A small-molecule ligand and the protein it binds are described below.
Small molecule (SMILES): CC(=O)N[C@H]1[C@H]([C@H](O)[C@H](O)CO)O[C@@](O)(C(=O)O)C[C@@H]1O

Binding-site contacts:
Ligand atom C1 contacts residue ALA146 of chain 60.A at 4.0 Å (hydrophobic).
Ligand atom O1B contacts residue SER147 of chain 60.A at 2.7 Å (h-bond).
Ligand atom C8 contacts residue TYR145 of chain 60.A at 4.2 Å (hydrophobic).
Ligand atom C11 contacts residue TYR145 of chain 60.A at 3.7 Å (hydrophobic).
Ligand atom C1 contacts residue PRO252 of chain 59.A at 4.1 Å (hydrophobic).
Ligand atom O10 contacts residue TYR250 of chain 59.A at 2.2 Å (h-bond).
Ligand atom C10 contacts residue TYR250 of chain 59.A at 2.8 Å (hydrophobic).
Ligand atom O4 contacts residue PRO252 of chain 59.A at 4.0 Å.
Ligand atom C6 contacts residue TYR145 of chain 60.A at 3.4 Å (hydrophobic).
Ligand atom O9 contacts residue ALA146 of chain 60.A at 3.3 Å.
Ligand atom C5 contacts residue TYR250 of chain 59.A at 4.3 Å (hydrophobic).
Ligand atom C9 contacts residue ALA146 of chain 60.A at 4.4 Å (hydrophobic).
Ligand atom O8 contacts residue TYR145 of chain 60.A at 4.2 Å.
Ligand atom O1B contacts residue ALA146 of chain 60.A at 4.3 Å.
Ligand atom N5 contacts residue TYR250 of chain 59.A at 3.8 Å.
Ligand atom C6 contacts residue ALA146 of chain 60.A at 4.3 Å (hydrophobic).
Ligand atom O1A contacts residue SER147 of chain 60.A at 3.1 Å (h-bond).
Ligand atom O1A contacts residue ALA146 of chain 60.A at 3.2 Å.
Ligand atom C11 contacts residue TYR250 of chain 59.A at 3.0 Å (hydrophobic).
Ligand atom C4 contacts residue PRO252 of chain 59.A at 4.3 Å (hydrophobic).
Ligand atom C4 contacts residue TYR145 of chain 60.A at 3.6 Å (hydrophobic).
Ligand atom O10 contacts residue ASN96 of chain 59.A at 4.2 Å.
Ligand atom C7 contacts residue TYR145 of chain 60.A at 3.9 Å (hydrophobic).
Ligand atom C4 contacts residue TYR250 of chain 59.A at 4.2 Å (hydrophobic).
Ligand atom O4 contacts residue TYR145 of chain 60.A at 4.2 Å.
Ligand atom O1B contacts residue PRO252 of chain 59.A at 3.4 Å.
Ligand atom O4 contacts residue TYR250 of chain 59.A at 3.0 Å.
Ligand atom C1 contacts residue SER147 of chain 60.A at 3.6 Å.
Ligand atom C10 contacts residue TYR145 of chain 60.A at 3.6 Å (hydrophobic).
Ligand atom C5 contacts residue TYR145 of chain 60.A at 3.3 Å (hydrophobic).
Ligand atom C11 contacts residue ARG143 of chain 60.A at 3.9 Å.
Ligand atom O4 contacts residue ASN251 of chain 59.A at 4.3 Å.
Ligand atom C3 contacts residue PRO252 of chain 59.A at 4.4 Å (hydrophobic).
Ligand atom N5 contacts residue TYR145 of chain 60.A at 2.6 Å (h-bond).
Ligand atom C8 contacts residue ALA146 of chain 60.A at 4.4 Å (hydrophobic).

Sequence of chain 59.A:
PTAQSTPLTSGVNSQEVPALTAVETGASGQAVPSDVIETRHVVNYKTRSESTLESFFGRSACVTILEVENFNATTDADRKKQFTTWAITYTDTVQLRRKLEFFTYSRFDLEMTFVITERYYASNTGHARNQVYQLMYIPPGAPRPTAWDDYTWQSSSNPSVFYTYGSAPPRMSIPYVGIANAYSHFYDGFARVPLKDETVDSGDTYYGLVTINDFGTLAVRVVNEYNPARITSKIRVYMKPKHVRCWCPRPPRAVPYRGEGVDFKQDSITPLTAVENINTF

Sequence of chain 60.A:
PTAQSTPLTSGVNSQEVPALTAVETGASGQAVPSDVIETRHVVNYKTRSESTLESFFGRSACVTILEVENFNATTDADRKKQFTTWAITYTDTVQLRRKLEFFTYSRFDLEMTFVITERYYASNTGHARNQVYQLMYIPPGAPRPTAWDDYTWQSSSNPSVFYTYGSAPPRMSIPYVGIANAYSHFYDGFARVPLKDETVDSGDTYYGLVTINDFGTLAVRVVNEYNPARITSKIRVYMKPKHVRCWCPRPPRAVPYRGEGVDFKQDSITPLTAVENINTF